A small-molecule ligand and the protein it binds are described below.
Small molecule (SMILES): N[C@@H](CCC(=O)O)C(=O)O

Sequence of chain 1.B:
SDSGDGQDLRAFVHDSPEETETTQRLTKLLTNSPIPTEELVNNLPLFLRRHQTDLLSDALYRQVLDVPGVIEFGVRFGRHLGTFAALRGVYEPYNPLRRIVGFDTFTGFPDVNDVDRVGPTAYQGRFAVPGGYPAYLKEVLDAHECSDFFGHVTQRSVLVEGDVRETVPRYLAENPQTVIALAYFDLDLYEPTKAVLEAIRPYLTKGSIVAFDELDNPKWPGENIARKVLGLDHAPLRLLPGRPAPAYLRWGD

Binding-site contacts:
Ligand atom O contacts residue NA1 of chain 1.Q at 2.9 Å (h-bond).
Ligand atom CG contacts residue GLU217 of chain 1.B at 3.4 Å.
Ligand atom CB contacts residue GLU217 of chain 1.B at 4.1 Å.
Ligand atom OE1 contacts residue TRP223 of chain 1.B at 4.4 Å.
Ligand atom O contacts residue EDO1 of chain 1.R at 4.0 Å.
Ligand atom C contacts residue GLU217 of chain 1.B at 3.7 Å.
Ligand atom CG contacts residue TRP223 of chain 1.B at 4.1 Å (hydrophobic).
Ligand atom N contacts residue GLU217 of chain 1.B at 2.8 Å (salt-bridge).
Ligand atom CA contacts residue ASP216 of chain 1.B at 3.7 Å.
Ligand atom N contacts residue NA1 of chain 1.Q at 4.0 Å.
Ligand atom N contacts residue ASP191 of chain 1.B at 4.0 Å.
Ligand atom N contacts residue ASP189 of chain 1.B at 3.6 Å (salt-bridge).
Ligand atom CD contacts residue LYS222 of chain 1.B at 4.4 Å.
Ligand atom C contacts residue NA1 of chain 1.Q at 4.1 Å.
Ligand atom OE1 contacts residue PHE130 of chain 1.B at 3.4 Å.
Ligand atom C contacts residue ASP216 of chain 1.B at 3.9 Å.
Ligand atom O contacts residue ASP216 of chain 1.B at 3.3 Å (salt-bridge).
Ligand atom N contacts residue ASP216 of chain 1.B at 2.6 Å (salt-bridge).
Ligand atom CD contacts residue PHE130 of chain 1.B at 4.2 Å (hydrophobic).
Ligand atom OE2 contacts residue LYS222 of chain 1.B at 3.4 Å (salt-bridge).
Ligand atom CB contacts residue PHE130 of chain 1.B at 4.1 Å (hydrophobic).
Ligand atom CA contacts residue GLU217 of chain 1.B at 3.7 Å.
Ligand atom CD contacts residue TRP223 of chain 1.B at 3.6 Å (hydrophobic).
Ligand atom O contacts residue GLU217 of chain 1.B at 3.1 Å (salt-bridge).
Ligand atom OE2 contacts residue TRP223 of chain 1.B at 2.9 Å (h-bond).